Binding-site contacts:
Ligand atom C5' contacts residue TYR85 of chain 34.C at 3.7 Å (hydrophobic).
Ligand atom C6 contacts residue TYR85 of chain 34.C at 3.7 Å (hydrophobic).
Ligand atom OP2 contacts residue LYS89 of chain 34.D at 3.4 Å (salt-bridge).
Ligand atom OP2 contacts residue LYS57 of chain 34.D at 2.6 Å (salt-bridge).
Ligand atom O5' contacts residue ARG49 of chain 34.D at 3.6 Å (salt-bridge).
Ligand atom N7 contacts residue LYS61 of chain 34.C at 3.5 Å.
Ligand atom OP1 contacts residue LYS57 of chain 34.D at 2.8 Å.
Ligand atom C6 contacts residue THR45 of chain 34.C at 3.5 Å.
Ligand atom OP1 contacts residue ARG49 of chain 34.D at 2.5 Å (salt-bridge).
Ligand atom P contacts residue LYS57 of chain 34.D at 3.2 Å.
Ligand atom N7 contacts residue TYR85 of chain 34.C at 3.6 Å.
Ligand atom N1 contacts residue THR59 of chain 34.C at 3.5 Å.
Ligand atom C2 contacts residue SER47 of chain 34.C at 3.2 Å.
Ligand atom C8 contacts residue THR45 of chain 34.C at 3.6 Å.
Ligand atom C5' contacts residue ARG49 of chain 34.D at 3.1 Å.
Ligand atom N6 contacts residue THR59 of chain 34.C at 2.9 Å (h-bond).
Ligand atom C5 contacts residue THR45 of chain 34.C at 3.2 Å.
Ligand atom N6 contacts residue THR91 of chain 34.D at 3.4 Å (h-bond).
Ligand atom O3' contacts residue SER51 of chain 34.D at 3.4 Å.
Ligand atom OP2 contacts residue TYR85 of chain 34.C at 2.9 Å (h-bond).
Ligand atom C8 contacts residue TYR85 of chain 34.C at 3.7 Å (hydrophobic).
Ligand atom O2' contacts residue GLU63 of chain 34.C at 3.6 Å.
Ligand atom OP2 contacts residue ASN55 of chain 34.D at 3.5 Å (h-bond).
Ligand atom OP1 contacts residue LYS89 of chain 34.D at 3.3 Å (salt-bridge).
Ligand atom O3' contacts residue ARG49 of chain 34.D at 3.0 Å (salt-bridge).
Ligand atom OP2 contacts residue LYS43 of chain 34.C at 3.0 Å (salt-bridge).
Ligand atom N7 contacts residue THR45 of chain 34.C at 2.5 Å (h-bond).
Ligand atom P contacts residue LYS89 of chain 34.D at 3.4 Å.
Ligand atom OP2 contacts residue LYS89 of chain 34.D at 3.5 Å (salt-bridge).
Ligand atom OP1 contacts residue SER52 of chain 34.D at 2.9 Å (h-bond).
Ligand atom OP2 contacts residue LYS57 of chain 34.D at 3.2 Å (salt-bridge).
Ligand atom OP1 contacts residue SER51 of chain 34.D at 2.8 Å (h-bond).
Ligand atom P contacts residue SER51 of chain 34.D at 3.4 Å.
Ligand atom N6 contacts residue THR45 of chain 34.C at 2.9 Å (h-bond).
Ligand atom C5 contacts residue TYR85 of chain 34.C at 3.7 Å (hydrophobic).
Ligand atom O5' contacts residue LYS57 of chain 34.D at 3.1 Å (salt-bridge).
Ligand atom OP1 contacts residue ASN55 of chain 34.D at 3.4 Å (h-bond).
Ligand atom OP2 contacts residue SER51 of chain 34.D at 3.5 Å (h-bond).
Ligand atom N1 contacts residue SER47 of chain 34.C at 2.8 Å (h-bond).
Ligand atom P contacts residue ARG49 of chain 34.D at 3.2 Å.

The protein below binds the small molecule below.
Small molecule (SMILES): Nc1ccn([C@@H]2O[C@H](CO[P](=O)(O)O[C@H]3[C@@H](O)[C@H](n4cnc5c(N)ncnc54)O[C@@H]3CO[P](=O)(O)O[C@H]3[C@@H](O)[C@H](n4cnc5c(=O)nc(N)[nH]c54)O[C@@H]3CO[P](=O)(O)O[C@H]3[C@@H](O)[C@H](n4cnc5c(N)ncnc54)O[C@@H]3CO[P](=O)(O)O[C@H]3[C@@H](O)[C@H](n4cnc5c(N)ncnc54)O[C@@H]3CO[P](=O)(O)O[C@H]3[C@@H](O)[C@H](n4ccc(=O)[nH]c4=O)O[C@@H]3CO[P](=O)(O)O[C@H]3[C@@H](O)[C@H](n4ccc(N)nc4=O)O[C@@H]3CO[P](=O)(O)O[C@H]3[C@@H](O)[C@H](n4ccc(=O)[nH]c4=O)O[C@@H]3CO[P](=O)(O)O[C@H]3[C@@H](O)[C@H](n4cnc5c(=O)nc(N)[nH]c54)O[C@@H]3COPO)[C@@H](O)[C@H]2O)c(=O)n1

Sequence of chain 34.C:
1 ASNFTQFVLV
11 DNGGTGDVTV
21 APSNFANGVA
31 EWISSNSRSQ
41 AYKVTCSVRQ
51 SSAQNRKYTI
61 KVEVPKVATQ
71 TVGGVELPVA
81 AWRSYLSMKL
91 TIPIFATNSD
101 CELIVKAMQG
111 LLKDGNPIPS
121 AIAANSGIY

Sequence of chain 34.D:
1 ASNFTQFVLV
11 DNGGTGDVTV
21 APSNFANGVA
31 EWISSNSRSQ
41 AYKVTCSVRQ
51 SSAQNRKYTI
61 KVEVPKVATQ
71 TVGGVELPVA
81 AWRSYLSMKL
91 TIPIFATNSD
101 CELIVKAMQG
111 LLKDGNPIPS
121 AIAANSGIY